Sequence of chain 1.A:
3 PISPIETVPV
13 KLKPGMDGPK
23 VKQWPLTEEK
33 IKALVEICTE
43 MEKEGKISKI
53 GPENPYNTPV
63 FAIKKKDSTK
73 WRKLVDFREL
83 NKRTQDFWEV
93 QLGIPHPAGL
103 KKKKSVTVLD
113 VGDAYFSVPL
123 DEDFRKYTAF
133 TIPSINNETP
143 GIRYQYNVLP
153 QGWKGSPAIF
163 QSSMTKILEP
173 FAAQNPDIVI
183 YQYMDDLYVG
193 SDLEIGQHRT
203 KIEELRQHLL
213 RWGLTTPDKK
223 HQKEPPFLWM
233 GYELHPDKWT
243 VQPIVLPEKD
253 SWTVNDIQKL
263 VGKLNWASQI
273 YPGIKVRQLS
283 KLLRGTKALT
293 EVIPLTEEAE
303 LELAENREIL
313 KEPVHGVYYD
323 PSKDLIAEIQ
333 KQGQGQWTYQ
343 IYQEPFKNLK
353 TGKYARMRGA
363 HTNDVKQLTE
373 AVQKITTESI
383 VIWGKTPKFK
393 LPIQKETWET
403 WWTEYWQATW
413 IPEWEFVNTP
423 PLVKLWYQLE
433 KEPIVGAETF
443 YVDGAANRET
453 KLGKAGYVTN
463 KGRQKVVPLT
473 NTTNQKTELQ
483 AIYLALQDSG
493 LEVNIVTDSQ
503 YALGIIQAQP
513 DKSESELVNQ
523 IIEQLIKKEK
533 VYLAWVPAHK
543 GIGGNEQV

Binding-site contacts:
Ligand atom C0M contacts residue LEU236 of chain 1.A at 3.7 Å (hydrophobic).
Ligand atom C0D contacts residue LEU102 of chain 1.A at 3.7 Å (hydrophobic).
Ligand atom C0D contacts residue TYR183 of chain 1.A at 3.7 Å (hydrophobic).
Ligand atom C0X contacts residue VAL108 of chain 1.A at 3.5 Å (hydrophobic).
Ligand atom N19 contacts residue TYR190 of chain 1.A at 3.7 Å.
Ligand atom C0H contacts residue TYR190 of chain 1.A at 3.5 Å (hydrophobic).
Ligand atom N0W contacts residue LYS104 of chain 1.A at 3.6 Å.
Ligand atom N0S contacts residue TYR320 of chain 1.A at 3.7 Å.
Ligand atom O10 contacts residue LYS105 of chain 1.A at 3.3 Å (salt-bridge).
Ligand atom O12 contacts residue PRO238 of chain 1.A at 3.3 Å.
Ligand atom N0W contacts residue VAL108 of chain 1.A at 3.4 Å.
Ligand atom N0S contacts residue VAL108 of chain 1.A at 3.7 Å.
Ligand atom O0A contacts residue VAL108 of chain 1.A at 3.3 Å.
Ligand atom C0Y contacts residue VAL108 of chain 1.A at 3.7 Å (hydrophobic).
Ligand atom C0Y contacts residue PHE229 of chain 1.A at 3.7 Å (hydrophobic).
Ligand atom C0X contacts residue PRO238 of chain 1.A at 3.4 Å (hydrophobic).
Ligand atom C15 contacts residue TYR190 of chain 1.A at 3.6 Å (hydrophobic).
Ligand atom CL1 contacts residue VAL181 of chain 1.A at 3.3 Å.
Ligand atom C0V contacts residue VAL108 of chain 1.A at 3.5 Å (hydrophobic).
Ligand atom C15 contacts residue VAL110 of chain 1.A at 3.5 Å (hydrophobic).
Ligand atom C0M contacts residue TYR190 of chain 1.A at 3.5 Å (hydrophobic).
Ligand atom N0W contacts residue PRO238 of chain 1.A at 3.4 Å (h-bond).
Ligand atom C00 contacts residue LYS103 of chain 1.A at 3.6 Å.
Ligand atom O10 contacts residue PRO238 of chain 1.A at 3.5 Å (h-bond).
Ligand atom C0V contacts residue PRO238 of chain 1.A at 3.6 Å (hydrophobic).
Ligand atom C0O contacts residue LEU102 of chain 1.A at 3.6 Å (hydrophobic).
Ligand atom C01 contacts residue TYR183 of chain 1.A at 3.7 Å (hydrophobic).
Ligand atom CL1 contacts residue TYR183 of chain 1.A at 3.7 Å.
Ligand atom C17 contacts residue TYR190 of chain 1.A at 3.3 Å (hydrophobic).
Ligand atom C0G contacts residue LEU236 of chain 1.A at 3.7 Å (hydrophobic).
Ligand atom C0G contacts residue TYR190 of chain 1.A at 3.4 Å (hydrophobic).
Ligand atom C02 contacts residue TYR183 of chain 1.A at 3.6 Å (hydrophobic).
Ligand atom C0F contacts residue TYR190 of chain 1.A at 3.6 Å (hydrophobic).
Ligand atom C0P contacts residue TYR320 of chain 1.A at 3.4 Å (hydrophobic).
Ligand atom C0E contacts residue LEU102 of chain 1.A at 3.6 Å (hydrophobic).
Ligand atom C0M contacts residue TRP231 of chain 1.A at 3.7 Å (hydrophobic).
Ligand atom C03 contacts residue TYR183 of chain 1.A at 3.7 Å (hydrophobic).
Ligand atom C17 contacts residue VAL110 of chain 1.A at 3.5 Å (hydrophobic).
Ligand atom O10 contacts residue LYS104 of chain 1.A at 3.5 Å.
Ligand atom C03 contacts residue TYR190 of chain 1.A at 3.6 Å (hydrophobic).

A protein and the small-molecule ligand that binds it are described below.
Small molecule (SMILES): N#C/C=C/c1cccc(Oc2ccc(Cl)cc2OCCn2ccc(=O)[nH]c2=O)c1